Binding-site contacts:
Ligand atom C1 contacts residue ASN110 of chain 1.A at 3.5 Å.
Ligand atom C4 contacts residue TRP73 of chain 1.A at 3.7 Å (hydrophobic).
Ligand atom O2 contacts residue ASN110 of chain 1.A at 2.9 Å (h-bond).
Ligand atom O6 contacts residue GLY36 of chain 1.A at 2.9 Å (h-bond).
Ligand atom O4 contacts residue ALA37 of chain 1.A at 3.5 Å.
Ligand atom C2 contacts residue LEU72 of chain 1.A at 3.0 Å (hydrophobic).
Ligand atom O4 contacts residue LEU72 of chain 1.A at 4.0 Å.
Ligand atom O5 contacts residue GLY36 of chain 1.A at 3.4 Å.
Ligand atom O5 contacts residue ALA37 of chain 1.A at 3.7 Å.
Ligand atom C2 contacts residue ASN110 of chain 1.A at 3.6 Å.
Ligand atom C6 contacts residue LEU72 of chain 1.A at 3.9 Å (hydrophobic).
Ligand atom O3 contacts residue GLY36 of chain 1.A at 4.0 Å.
Ligand atom O5 contacts residue PRO113 of chain 1.A at 3.5 Å.
Ligand atom O2 contacts residue HIS34 of chain 1.A at 3.8 Å.
Ligand atom C2 contacts residue ALA37 of chain 1.A at 3.9 Å (hydrophobic).
Ligand atom O6 contacts residue LEU72 of chain 1.A at 4.0 Å.
Ligand atom O1 contacts residue ASP32 of chain 1.A at 3.5 Å (salt-bridge).
Ligand atom C1 contacts residue ALA111 of chain 1.A at 3.2 Å (hydrophobic).
Ligand atom C1 contacts residue ASP32 of chain 1.A at 4.0 Å.
Ligand atom O6 contacts residue LYS35 of chain 1.A at 3.5 Å (salt-bridge).
Ligand atom O6 contacts residue ASP46 of chain 1.A at 2.7 Å (salt-bridge).
Ligand atom O5 contacts residue ALA111 of chain 1.A at 3.2 Å (h-bond).
Ligand atom C5 contacts residue ALA111 of chain 1.A at 3.5 Å (hydrophobic).
Ligand atom O6 contacts residue PRO113 of chain 1.A at 3.7 Å.
Ligand atom C5 contacts residue GLY36 of chain 1.A at 4.0 Å.
Ligand atom O3 contacts residue LEU72 of chain 1.A at 3.8 Å.
Ligand atom O6 contacts residue HIS34 of chain 1.A at 3.5 Å.
Ligand atom C6 contacts residue GLY36 of chain 1.A at 3.5 Å.
Ligand atom O2 contacts residue LEU72 of chain 1.A at 2.5 Å (h-bond).
Ligand atom C2 contacts residue ASP32 of chain 1.A at 3.4 Å.
Ligand atom C4 contacts residue ASN110 of chain 1.A at 3.8 Å.
Ligand atom C5 contacts residue ASN110 of chain 1.A at 3.8 Å.
Ligand atom C3 contacts residue ASN110 of chain 1.A at 3.3 Å.
Ligand atom O1 contacts residue ALA111 of chain 1.A at 3.5 Å (h-bond).
Ligand atom C6 contacts residue ASP46 of chain 1.A at 3.4 Å.
Ligand atom O3 contacts residue HIS34 of chain 1.A at 3.4 Å.
Ligand atom C6 contacts residue PRO113 of chain 1.A at 3.6 Å (hydrophobic).
Ligand atom O4 contacts residue ASN110 of chain 1.A at 3.8 Å.
Ligand atom O2 contacts residue ASP32 of chain 1.A at 2.4 Å (salt-bridge).
Ligand atom O3 contacts residue TRP73 of chain 1.A at 3.6 Å.

Sequence of chain 1.A:
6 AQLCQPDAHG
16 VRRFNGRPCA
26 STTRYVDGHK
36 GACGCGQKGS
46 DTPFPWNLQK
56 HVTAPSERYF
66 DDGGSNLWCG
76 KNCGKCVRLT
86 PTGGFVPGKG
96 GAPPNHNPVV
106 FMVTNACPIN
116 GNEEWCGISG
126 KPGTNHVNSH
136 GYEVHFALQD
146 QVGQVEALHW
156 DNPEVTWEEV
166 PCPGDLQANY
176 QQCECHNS

This small molecule binds to this protein.
Small molecule (SMILES): OC[C@H]1O[C@@H](O[C@H]2[C@H](O)[C@@H](O)[C@H](O)O[C@@H]2CO)[C@H](O)[C@@H](O)[C@@H]1O